Sequence of chain 2.B:
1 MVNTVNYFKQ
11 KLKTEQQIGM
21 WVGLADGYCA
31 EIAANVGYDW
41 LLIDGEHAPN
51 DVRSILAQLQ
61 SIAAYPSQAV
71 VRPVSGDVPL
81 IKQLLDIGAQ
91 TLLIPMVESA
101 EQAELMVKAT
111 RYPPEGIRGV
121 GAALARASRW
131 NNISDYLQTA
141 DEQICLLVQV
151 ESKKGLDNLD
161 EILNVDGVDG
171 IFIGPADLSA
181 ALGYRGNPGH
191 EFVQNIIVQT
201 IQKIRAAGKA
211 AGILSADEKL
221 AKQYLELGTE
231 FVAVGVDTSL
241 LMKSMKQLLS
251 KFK

Sequence of chain 2.C:
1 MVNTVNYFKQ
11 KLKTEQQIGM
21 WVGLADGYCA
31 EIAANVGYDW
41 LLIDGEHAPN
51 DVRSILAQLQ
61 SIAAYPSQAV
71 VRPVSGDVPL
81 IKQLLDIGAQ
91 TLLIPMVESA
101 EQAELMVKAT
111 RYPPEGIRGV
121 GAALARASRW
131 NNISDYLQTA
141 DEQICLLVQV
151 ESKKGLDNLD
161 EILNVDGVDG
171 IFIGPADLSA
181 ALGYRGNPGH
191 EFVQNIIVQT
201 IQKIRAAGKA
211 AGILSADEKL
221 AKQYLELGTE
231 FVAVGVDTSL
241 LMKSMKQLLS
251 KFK

This protein binds this small molecule.
Small molecule (SMILES): CC(=O)C(=O)O

Binding-site contacts:
Ligand atom CA contacts residue GLN149 of chain 2.B at 3.8 Å.
Ligand atom C contacts residue GLY174 of chain 2.B at 3.3 Å.
Ligand atom C contacts residue PRO175 of chain 2.B at 3.9 Å (hydrophobic).
Ligand atom CA contacts residue GLY174 of chain 2.B at 3.6 Å.
Ligand atom CB contacts residue GLY174 of chain 2.B at 4.1 Å.
Ligand atom OXT contacts residue ASP177 of chain 2.B at 3.0 Å (salt-bridge).
Ligand atom O contacts residue CO1 of chain 2.H at 4.1 Å.
Ligand atom O3 contacts residue ASP177 of chain 2.B at 4.1 Å.
Ligand atom CA contacts residue CO1 of chain 2.H at 2.8 Å.
Ligand atom O contacts residue PRO175 of chain 2.B at 3.1 Å (h-bond).
Ligand atom CA contacts residue GLU151 of chain 2.B at 3.8 Å.
Ligand atom OXT contacts residue CO1 of chain 2.H at 2.1 Å.
Ligand atom O3 contacts residue CO1 of chain 2.H at 2.1 Å.
Ligand atom CB contacts residue LEU214 of chain 2.B at 3.9 Å (hydrophobic).
Ligand atom O contacts residue ASP177 of chain 2.B at 4.1 Å.
Ligand atom O3 contacts residue GLY174 of chain 2.B at 4.1 Å.
Ligand atom C contacts residue CO1 of chain 2.H at 2.8 Å.
Ligand atom C contacts residue GLU151 of chain 2.B at 3.8 Å.
Ligand atom CB contacts residue TRP21 of chain 2.B at 4.1 Å (hydrophobic).
Ligand atom O3 contacts residue ARG72 of chain 2.B at 2.8 Å (salt-bridge).
Ligand atom OXT contacts residue ALA176 of chain 2.B at 3.6 Å.
Ligand atom C contacts residue ASP177 of chain 2.B at 4.0 Å.
Ligand atom C contacts residue ALA176 of chain 2.B at 3.7 Å (hydrophobic).
Ligand atom O3 contacts residue GLN149 of chain 2.B at 3.0 Å (h-bond).
Ligand atom O contacts residue ALA176 of chain 2.B at 2.8 Å (h-bond).
Ligand atom O contacts residue GLY174 of chain 2.B at 3.2 Å.
Ligand atom OXT contacts residue GLU151 of chain 2.B at 3.0 Å (salt-bridge).
Ligand atom CA contacts residue PHE172 of chain 2.B at 4.5 Å (hydrophobic).
Ligand atom CA contacts residue ARG72 of chain 2.B at 3.7 Å.
Ligand atom O3 contacts residue GLU151 of chain 2.B at 3.2 Å (salt-bridge).
Ligand atom OXT contacts residue GLY174 of chain 2.B at 3.5 Å.
Ligand atom CB contacts residue CO1 of chain 2.H at 4.2 Å.
Ligand atom CB contacts residue GLN149 of chain 2.B at 4.3 Å.
Ligand atom OXT contacts residue VAL120 of chain 2.C at 4.1 Å.
Ligand atom OXT contacts residue PRO175 of chain 2.B at 4.2 Å.
Ligand atom CB contacts residue PHE172 of chain 2.B at 3.7 Å (hydrophobic).
Ligand atom CB contacts residue ARG72 of chain 2.B at 4.0 Å.